The small molecule below binds the protein below.
Small molecule (SMILES): CC(=O)N[C@H]1[C@H](O[C@H]2[C@H](O)[C@@H](NC(C)=O)CO[C@@H]2CO)O[C@H](CO)[C@@H](O[C@@H]2O[C@H](CO)[C@@H](O)[C@H](O)[C@@H]2O)[C@@H]1O

Sequence of chain 1.B:
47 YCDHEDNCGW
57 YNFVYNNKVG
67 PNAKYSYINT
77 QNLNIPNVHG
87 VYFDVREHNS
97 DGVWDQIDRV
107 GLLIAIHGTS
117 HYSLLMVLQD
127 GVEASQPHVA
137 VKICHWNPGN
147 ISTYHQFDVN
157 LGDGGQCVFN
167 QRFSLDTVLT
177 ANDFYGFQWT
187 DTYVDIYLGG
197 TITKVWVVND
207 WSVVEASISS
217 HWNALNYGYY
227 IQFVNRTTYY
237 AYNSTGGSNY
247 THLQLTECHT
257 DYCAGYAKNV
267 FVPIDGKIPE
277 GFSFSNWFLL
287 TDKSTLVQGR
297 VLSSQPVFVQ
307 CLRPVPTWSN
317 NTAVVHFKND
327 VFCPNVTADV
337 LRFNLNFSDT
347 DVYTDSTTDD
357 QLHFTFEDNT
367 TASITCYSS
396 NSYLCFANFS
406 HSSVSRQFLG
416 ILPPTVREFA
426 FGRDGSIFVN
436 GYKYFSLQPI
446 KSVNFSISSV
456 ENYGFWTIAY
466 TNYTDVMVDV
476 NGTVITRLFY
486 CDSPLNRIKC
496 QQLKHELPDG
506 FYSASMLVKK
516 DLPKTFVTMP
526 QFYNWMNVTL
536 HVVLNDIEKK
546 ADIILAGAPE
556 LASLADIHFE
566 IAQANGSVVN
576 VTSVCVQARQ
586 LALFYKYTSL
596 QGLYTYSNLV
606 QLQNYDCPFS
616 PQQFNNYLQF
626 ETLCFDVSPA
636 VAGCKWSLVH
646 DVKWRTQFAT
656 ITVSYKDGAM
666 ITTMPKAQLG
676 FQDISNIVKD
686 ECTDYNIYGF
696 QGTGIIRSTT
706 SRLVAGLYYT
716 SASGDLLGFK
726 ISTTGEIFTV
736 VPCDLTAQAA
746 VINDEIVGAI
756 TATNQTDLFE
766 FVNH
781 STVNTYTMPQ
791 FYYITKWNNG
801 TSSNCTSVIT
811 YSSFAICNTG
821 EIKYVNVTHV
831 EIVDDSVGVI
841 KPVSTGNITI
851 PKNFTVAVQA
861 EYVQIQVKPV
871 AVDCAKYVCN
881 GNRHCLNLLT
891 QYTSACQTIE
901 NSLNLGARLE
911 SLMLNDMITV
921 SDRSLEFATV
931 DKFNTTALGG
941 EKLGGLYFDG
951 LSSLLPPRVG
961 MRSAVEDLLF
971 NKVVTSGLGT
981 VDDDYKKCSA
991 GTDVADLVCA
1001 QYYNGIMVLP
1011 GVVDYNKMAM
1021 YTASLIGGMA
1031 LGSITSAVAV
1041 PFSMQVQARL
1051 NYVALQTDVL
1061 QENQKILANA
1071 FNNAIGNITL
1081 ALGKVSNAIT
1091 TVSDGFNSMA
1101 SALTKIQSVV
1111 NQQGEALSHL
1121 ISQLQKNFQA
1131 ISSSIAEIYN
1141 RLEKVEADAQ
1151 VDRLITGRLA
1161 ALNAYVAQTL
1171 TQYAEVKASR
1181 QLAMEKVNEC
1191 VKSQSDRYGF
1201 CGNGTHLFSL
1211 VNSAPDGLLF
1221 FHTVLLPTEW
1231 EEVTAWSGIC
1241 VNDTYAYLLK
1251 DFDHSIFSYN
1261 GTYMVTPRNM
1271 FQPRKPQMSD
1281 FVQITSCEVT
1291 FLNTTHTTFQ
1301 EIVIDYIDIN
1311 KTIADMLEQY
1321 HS

Binding-site contacts:
Ligand atom C5 contacts residue ASN316 of chain 1.B at 3.7 Å.
Ligand atom O7 contacts residue ASN316 of chain 1.B at 4.4 Å.
Ligand atom O7 contacts residue THR318 of chain 1.B at 4.2 Å.
Ligand atom C8 contacts residue ASP187 of chain 1.B at 2.5 Å.
Ligand atom C3 contacts residue ASN316 of chain 1.B at 3.9 Å.
Ligand atom O7 contacts residue ASP187 of chain 1.B at 4.2 Å.
Ligand atom C7 contacts residue ASN316 of chain 1.B at 3.5 Å.
Ligand atom C4 contacts residue ASN316 of chain 1.B at 4.3 Å.
Ligand atom N2 contacts residue ASN316 of chain 1.B at 3.0 Å (h-bond).
Ligand atom C8 contacts residue ASN316 of chain 1.B at 3.8 Å.
Ligand atom C2 contacts residue ASN316 of chain 1.B at 2.6 Å.
Ligand atom O5 contacts residue ASN316 of chain 1.B at 2.4 Å (h-bond).
Ligand atom C7 contacts residue ASP187 of chain 1.B at 3.7 Å.
Ligand atom C1 contacts residue ASN316 of chain 1.B at 1.5 Å.